Sequence of chain 1.A:
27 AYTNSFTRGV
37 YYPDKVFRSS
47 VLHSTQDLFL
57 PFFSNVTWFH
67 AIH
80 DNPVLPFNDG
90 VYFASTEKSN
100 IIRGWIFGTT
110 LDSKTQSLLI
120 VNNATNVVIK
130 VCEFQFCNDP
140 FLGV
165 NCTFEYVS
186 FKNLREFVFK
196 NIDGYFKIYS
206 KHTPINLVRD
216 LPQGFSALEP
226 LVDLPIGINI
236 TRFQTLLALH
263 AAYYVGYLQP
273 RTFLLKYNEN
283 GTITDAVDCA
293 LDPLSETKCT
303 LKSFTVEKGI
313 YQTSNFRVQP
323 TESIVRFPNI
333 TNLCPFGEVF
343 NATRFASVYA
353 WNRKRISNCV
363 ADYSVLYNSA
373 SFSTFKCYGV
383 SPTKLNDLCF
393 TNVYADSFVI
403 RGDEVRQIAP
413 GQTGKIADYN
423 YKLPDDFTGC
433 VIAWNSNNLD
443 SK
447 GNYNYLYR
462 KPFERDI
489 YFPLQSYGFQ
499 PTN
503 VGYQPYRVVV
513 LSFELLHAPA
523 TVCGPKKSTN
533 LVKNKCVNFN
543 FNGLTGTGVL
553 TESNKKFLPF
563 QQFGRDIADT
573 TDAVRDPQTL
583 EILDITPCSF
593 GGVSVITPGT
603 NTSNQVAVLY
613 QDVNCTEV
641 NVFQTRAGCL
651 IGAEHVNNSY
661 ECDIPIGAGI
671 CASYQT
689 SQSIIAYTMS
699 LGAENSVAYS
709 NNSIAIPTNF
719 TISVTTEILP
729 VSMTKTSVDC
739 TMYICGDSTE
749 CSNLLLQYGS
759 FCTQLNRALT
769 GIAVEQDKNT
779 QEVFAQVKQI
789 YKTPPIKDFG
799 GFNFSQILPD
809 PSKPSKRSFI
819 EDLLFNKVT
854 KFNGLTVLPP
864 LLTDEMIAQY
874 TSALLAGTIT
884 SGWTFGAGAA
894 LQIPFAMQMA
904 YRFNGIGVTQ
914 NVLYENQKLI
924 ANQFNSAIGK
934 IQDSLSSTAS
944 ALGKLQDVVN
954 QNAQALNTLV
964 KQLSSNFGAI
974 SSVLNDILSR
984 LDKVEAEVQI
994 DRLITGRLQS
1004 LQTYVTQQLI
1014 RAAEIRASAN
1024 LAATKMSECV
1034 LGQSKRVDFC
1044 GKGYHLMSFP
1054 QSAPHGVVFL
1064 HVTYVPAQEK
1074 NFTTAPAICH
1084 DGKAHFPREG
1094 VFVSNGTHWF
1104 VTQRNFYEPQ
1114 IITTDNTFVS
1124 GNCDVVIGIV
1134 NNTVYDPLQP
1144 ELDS

Binding-site contacts:
Ligand atom O7 contacts residue GLN1071 of chain 1.A at 3.3 Å (h-bond).
Ligand atom C5 contacts residue GLN926 of chain 1.A at 4.3 Å.
Ligand atom C1 contacts residue LEU922 of chain 1.A at 4.4 Å (hydrophobic).
Ligand atom C1 contacts residue ASN717 of chain 1.A at 1.4 Å.
Ligand atom O7 contacts residue ASN925 of chain 1.A at 4.1 Å.
Ligand atom N2 contacts residue ASN717 of chain 1.A at 3.0 Å (h-bond).
Ligand atom O7 contacts residue ASN717 of chain 1.A at 3.1 Å (h-bond).
Ligand atom C5 contacts residue ASN717 of chain 1.A at 3.7 Å.
Ligand atom C8 contacts residue GLN926 of chain 1.A at 4.1 Å.
Ligand atom O7 contacts residue LEU922 of chain 1.A at 3.3 Å.
Ligand atom C8 contacts residue ASN925 of chain 1.A at 4.2 Å.
Ligand atom C1 contacts residue GLN1071 of chain 1.A at 4.0 Å.
Ligand atom O6 contacts residue PHE718 of chain 1.A at 4.1 Å.
Ligand atom O6 contacts residue GLN926 of chain 1.A at 3.0 Å (h-bond).
Ligand atom C2 contacts residue ASN717 of chain 1.A at 2.5 Å.
Ligand atom O4 contacts residue LEU922 of chain 1.A at 3.9 Å.
Ligand atom C5 contacts residue LEU922 of chain 1.A at 4.0 Å (hydrophobic).
Ligand atom C7 contacts residue LEU922 of chain 1.A at 3.6 Å (hydrophobic).
Ligand atom C6 contacts residue GLN926 of chain 1.A at 4.0 Å.
Ligand atom C4 contacts residue ASN717 of chain 1.A at 4.2 Å.
Ligand atom C7 contacts residue GLN1071 of chain 1.A at 4.3 Å.
Ligand atom C7 contacts residue ASN717 of chain 1.A at 3.3 Å.
Ligand atom C8 contacts residue LEU922 of chain 1.A at 3.9 Å (hydrophobic).
Ligand atom C6 contacts residue LEU922 of chain 1.A at 4.5 Å (hydrophobic).
Ligand atom N2 contacts residue LEU922 of chain 1.A at 4.3 Å.
Ligand atom C2 contacts residue GLN1071 of chain 1.A at 4.3 Å.
Ligand atom O5 contacts residue GLN1071 of chain 1.A at 4.2 Å.
Ligand atom O5 contacts residue ASN717 of chain 1.A at 2.3 Å (h-bond).
Ligand atom C3 contacts residue ASN717 of chain 1.A at 3.8 Å.

This protein binds this small molecule.
Small molecule (SMILES): CC(=O)N[C@H]1[C@H](O[C@H]2[C@H](O)[C@@H](NC(C)=O)CO[C@@H]2CO)O[C@H](CO)[C@@H](O)[C@@H]1O